Binding-site contacts:
Ligand atom CAD contacts residue ARG142 of chain 1.B at 4.5 Å.

Sequence of chain 1.B:
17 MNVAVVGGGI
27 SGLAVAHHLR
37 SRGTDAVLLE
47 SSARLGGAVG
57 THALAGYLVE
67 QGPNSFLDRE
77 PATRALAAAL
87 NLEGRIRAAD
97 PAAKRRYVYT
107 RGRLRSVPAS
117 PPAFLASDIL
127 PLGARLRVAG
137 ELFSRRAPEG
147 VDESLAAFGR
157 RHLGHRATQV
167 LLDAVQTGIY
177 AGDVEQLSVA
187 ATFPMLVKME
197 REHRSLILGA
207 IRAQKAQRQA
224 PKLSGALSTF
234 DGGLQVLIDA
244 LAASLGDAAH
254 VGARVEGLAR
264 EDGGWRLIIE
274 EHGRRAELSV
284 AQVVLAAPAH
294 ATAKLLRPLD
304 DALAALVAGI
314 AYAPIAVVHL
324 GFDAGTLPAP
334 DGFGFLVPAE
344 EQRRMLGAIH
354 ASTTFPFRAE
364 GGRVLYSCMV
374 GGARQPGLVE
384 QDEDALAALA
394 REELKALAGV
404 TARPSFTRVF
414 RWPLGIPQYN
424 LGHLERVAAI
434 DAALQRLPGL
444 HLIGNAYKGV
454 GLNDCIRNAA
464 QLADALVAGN

A protein and the small-molecule ligand that binds it are described below.
Small molecule (SMILES): CCCCCCCCCCCC(=O)OCC[C@H](C)[C@@H]1OC[C@H](C)[C@@H]1C